Binding-site contacts:
Ligand atom O5 contacts residue LYS23 of chain 1.C at 4.2 Å.
Ligand atom C1 contacts residue LYS23 of chain 1.C at 3.9 Å.
Ligand atom C4 contacts residue ASN24 of chain 1.C at 4.3 Å.
Ligand atom C1 contacts residue ASN24 of chain 1.C at 1.4 Å.
Ligand atom N2 contacts residue ASN24 of chain 1.C at 2.9 Å (h-bond).
Ligand atom C7 contacts residue ASN24 of chain 1.C at 3.3 Å.
Ligand atom C2 contacts residue ASN24 of chain 1.C at 2.5 Å.
Ligand atom C3 contacts residue ASN24 of chain 1.C at 3.8 Å.
Ligand atom C5 contacts residue ASN24 of chain 1.C at 3.7 Å.
Ligand atom C8 contacts residue ASN24 of chain 1.C at 3.7 Å.
Ligand atom O7 contacts residue ASN24 of chain 1.C at 3.3 Å (h-bond).
Ligand atom O5 contacts residue ASN24 of chain 1.C at 2.4 Å (h-bond).

Sequence of chain 1.C:
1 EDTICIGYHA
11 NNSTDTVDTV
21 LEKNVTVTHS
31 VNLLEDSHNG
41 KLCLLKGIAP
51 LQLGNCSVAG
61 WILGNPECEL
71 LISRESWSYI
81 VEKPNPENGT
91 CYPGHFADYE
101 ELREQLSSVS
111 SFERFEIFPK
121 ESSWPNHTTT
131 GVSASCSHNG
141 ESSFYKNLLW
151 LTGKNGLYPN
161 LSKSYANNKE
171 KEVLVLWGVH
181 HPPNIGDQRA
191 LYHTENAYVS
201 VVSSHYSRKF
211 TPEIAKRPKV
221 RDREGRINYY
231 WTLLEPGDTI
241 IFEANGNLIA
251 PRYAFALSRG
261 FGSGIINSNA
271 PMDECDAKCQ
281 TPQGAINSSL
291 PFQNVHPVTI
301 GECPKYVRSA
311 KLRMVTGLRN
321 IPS

A protein and the small-molecule ligand that binds it are described below.
Small molecule (SMILES): CC(=O)N[C@@H]1[C@@H](O)[C@H](O)[C@@H](CO)O[C@H]1O